The small molecule below binds the protein below.
Small molecule (SMILES): Nc1ncnc2c1ncn2[C@@H]1O[C@H](COP(=O)(O)OP(=O)(O)OP(O)(O)=S)[C@@H](O)[C@H]1O

Sequence of chain 1.K:
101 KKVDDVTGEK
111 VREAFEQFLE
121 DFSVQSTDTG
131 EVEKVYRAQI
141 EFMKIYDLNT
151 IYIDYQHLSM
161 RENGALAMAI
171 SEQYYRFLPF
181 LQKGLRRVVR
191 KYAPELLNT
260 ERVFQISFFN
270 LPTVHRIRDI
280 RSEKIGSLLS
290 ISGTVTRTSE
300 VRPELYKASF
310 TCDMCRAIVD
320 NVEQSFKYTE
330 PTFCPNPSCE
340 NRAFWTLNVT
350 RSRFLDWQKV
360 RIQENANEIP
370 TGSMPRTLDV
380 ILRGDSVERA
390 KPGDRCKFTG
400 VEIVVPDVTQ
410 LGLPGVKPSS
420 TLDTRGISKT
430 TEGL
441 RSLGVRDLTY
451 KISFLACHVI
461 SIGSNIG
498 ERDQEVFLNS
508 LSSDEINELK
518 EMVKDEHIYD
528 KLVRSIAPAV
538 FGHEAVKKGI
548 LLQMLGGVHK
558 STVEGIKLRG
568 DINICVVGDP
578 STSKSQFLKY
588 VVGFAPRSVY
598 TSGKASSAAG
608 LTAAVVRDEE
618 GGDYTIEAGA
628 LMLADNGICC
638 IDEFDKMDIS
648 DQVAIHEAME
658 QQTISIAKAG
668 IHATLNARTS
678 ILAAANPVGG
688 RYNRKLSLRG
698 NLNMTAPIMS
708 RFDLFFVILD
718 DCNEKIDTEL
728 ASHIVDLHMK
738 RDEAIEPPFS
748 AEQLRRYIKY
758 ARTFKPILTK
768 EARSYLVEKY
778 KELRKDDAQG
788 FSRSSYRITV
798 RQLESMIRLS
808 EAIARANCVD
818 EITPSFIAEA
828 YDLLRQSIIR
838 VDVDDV

Binding-site contacts:
Ligand atom O3G contacts residue MG1 of chain 1.PA at 3.4 Å.
Ligand atom O5' contacts residue ARG796 of chain 1.I at 3.4 Å (salt-bridge).
Ligand atom C6 contacts residue LEU727 of chain 1.K at 3.5 Å (hydrophobic).
Ligand atom O2A contacts residue SER582 of chain 1.K at 3.5 Å (h-bond).
Ligand atom O3A contacts residue SER578 of chain 1.K at 3.3 Å.
Ligand atom O3G contacts residue ASN683 of chain 1.K at 3.2 Å (h-bond).
Ligand atom S1G contacts residue ARG701 of chain 1.I at 3.0 Å (salt-bridge).
Ligand atom O3B contacts residue LYS581 of chain 1.K at 3.3 Å (salt-bridge).
Ligand atom O1A contacts residue MG1 of chain 1.PA at 3.5 Å.
Ligand atom PG contacts residue MG1 of chain 1.PA at 3.2 Å.
Ligand atom O2G contacts residue MG1 of chain 1.PA at 2.0 Å.
Ligand atom O2B contacts residue LYS581 of chain 1.K at 2.6 Å (salt-bridge).
Ligand atom PB contacts residue LYS581 of chain 1.K at 3.6 Å.
Ligand atom O2B contacts residue THR579 of chain 1.K at 2.9 Å (h-bond).
Ligand atom S1G contacts residue ARG796 of chain 1.I at 2.8 Å (salt-bridge).
Ligand atom O3B contacts residue SER578 of chain 1.K at 2.9 Å (h-bond).
Ligand atom O1A contacts residue ARG796 of chain 1.I at 3.0 Å (salt-bridge).
Ligand atom C8 contacts residue SER578 of chain 1.K at 3.4 Å.
Ligand atom O1B contacts residue SER582 of chain 1.K at 3.0 Å (h-bond).
Ligand atom O4' contacts residue THR795 of chain 1.I at 3.3 Å.
Ligand atom C2 contacts residue ALA536 of chain 1.K at 3.5 Å (hydrophobic).
Ligand atom N6 contacts residue PHE538 of chain 1.K at 3.1 Å (h-bond).
Ligand atom O2B contacts residue SER580 of chain 1.K at 2.8 Å (h-bond).
Ligand atom O3' contacts residue GLU799 of chain 1.I at 3.0 Å (salt-bridge).
Ligand atom PG contacts residue ARG796 of chain 1.I at 3.5 Å.
Ligand atom O3G contacts residue LYS581 of chain 1.K at 3.4 Å (salt-bridge).
Ligand atom O2G contacts residue ARG701 of chain 1.I at 2.8 Å (salt-bridge).
Ligand atom O1B contacts residue LYS581 of chain 1.K at 3.6 Å (salt-bridge).
Ligand atom N1 contacts residue PHE538 of chain 1.K at 3.0 Å (h-bond).
Ligand atom O5' contacts residue GLU650 of chain 1.I at 3.4 Å (salt-bridge).
Ligand atom O2A contacts residue SER580 of chain 1.K at 3.3 Å.
Ligand atom O1B contacts residue MG1 of chain 1.PA at 2.5 Å.
Ligand atom O3A contacts residue ARG796 of chain 1.I at 3.2 Å (salt-bridge).
Ligand atom N1 contacts residue LEU727 of chain 1.K at 3.6 Å.
Ligand atom O2A contacts residue GLN583 of chain 1.K at 3.3 Å (h-bond).
Ligand atom PA contacts residue ARG796 of chain 1.I at 3.4 Å.
Ligand atom O1A contacts residue GLU650 of chain 1.I at 3.3 Å.
Ligand atom O2G contacts residue ARG796 of chain 1.I at 3.0 Å (salt-bridge).
Ligand atom PG contacts residue ARG701 of chain 1.I at 3.4 Å.
Ligand atom O1A contacts residue SER582 of chain 1.K at 3.5 Å.

Sequence of chain 1.I:
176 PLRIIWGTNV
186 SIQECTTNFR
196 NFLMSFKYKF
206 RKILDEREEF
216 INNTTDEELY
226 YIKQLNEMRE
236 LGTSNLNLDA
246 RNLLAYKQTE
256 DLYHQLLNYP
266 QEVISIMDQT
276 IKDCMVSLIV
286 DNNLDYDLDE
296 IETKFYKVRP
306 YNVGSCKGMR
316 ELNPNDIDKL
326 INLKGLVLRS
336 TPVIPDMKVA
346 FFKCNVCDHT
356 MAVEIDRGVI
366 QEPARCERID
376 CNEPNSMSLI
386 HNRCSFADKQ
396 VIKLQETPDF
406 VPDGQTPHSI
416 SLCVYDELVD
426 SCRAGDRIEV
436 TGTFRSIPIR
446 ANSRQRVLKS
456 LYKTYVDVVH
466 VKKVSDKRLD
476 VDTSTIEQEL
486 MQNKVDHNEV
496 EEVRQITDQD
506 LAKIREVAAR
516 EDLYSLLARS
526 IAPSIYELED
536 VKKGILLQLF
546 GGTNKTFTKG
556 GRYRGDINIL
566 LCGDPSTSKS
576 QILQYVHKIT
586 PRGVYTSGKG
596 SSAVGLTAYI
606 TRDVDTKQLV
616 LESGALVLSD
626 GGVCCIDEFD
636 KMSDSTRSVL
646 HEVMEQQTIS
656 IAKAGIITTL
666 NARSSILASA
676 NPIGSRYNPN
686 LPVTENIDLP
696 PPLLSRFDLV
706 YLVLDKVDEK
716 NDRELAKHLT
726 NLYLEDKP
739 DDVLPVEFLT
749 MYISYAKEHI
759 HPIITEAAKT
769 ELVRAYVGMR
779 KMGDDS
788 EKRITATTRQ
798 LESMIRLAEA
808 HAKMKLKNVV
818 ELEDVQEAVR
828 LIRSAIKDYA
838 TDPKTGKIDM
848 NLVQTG